This small molecule binds to this protein.
Small molecule (SMILES): Oc1cc(Cl)ccc1Oc1ccc(Cl)cc1Cl

Sequence of chain 1.A:
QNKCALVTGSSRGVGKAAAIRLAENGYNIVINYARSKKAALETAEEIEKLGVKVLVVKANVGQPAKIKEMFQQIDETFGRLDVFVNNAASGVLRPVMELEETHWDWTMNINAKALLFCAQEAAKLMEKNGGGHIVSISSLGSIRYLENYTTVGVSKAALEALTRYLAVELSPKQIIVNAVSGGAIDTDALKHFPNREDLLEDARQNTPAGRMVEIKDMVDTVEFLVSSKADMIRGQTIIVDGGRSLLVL

Binding-site contacts:
Ligand atom O7 contacts residue ALA191 of chain 1.A at 3.8 Å.
Ligand atom C8 contacts residue NDP1 of chain 1.F at 4.0 Å.
Ligand atom O17 contacts residue TYR151 of chain 1.A at 2.4 Å (h-bond).
Ligand atom C4 contacts residue PHE195 of chain 1.A at 3.6 Å (hydrophobic).
Ligand atom C9 contacts residue ALA91 of chain 1.A at 4.1 Å (hydrophobic).
Ligand atom C11 contacts residue SER92 of chain 1.A at 4.0 Å.
Ligand atom C10 contacts residue SER92 of chain 1.A at 3.9 Å.
Ligand atom CL15 contacts residue HIS194 of chain 1.A at 3.6 Å.
Ligand atom C8 contacts residue ALA191 of chain 1.A at 3.8 Å (hydrophobic).
Ligand atom C3 contacts residue NDP1 of chain 1.F at 3.0 Å.
Ligand atom C5 contacts residue NDP1 of chain 1.F at 3.5 Å.
Ligand atom CL16 contacts residue NDP1 of chain 1.F at 3.4 Å.
Ligand atom CL15 contacts residue SER92 of chain 1.A at 3.6 Å.
Ligand atom CL16 contacts residue ALA191 of chain 1.A at 3.4 Å.
Ligand atom C13 contacts residue PHE195 of chain 1.A at 3.6 Å (hydrophobic).
Ligand atom C9 contacts residue ALA191 of chain 1.A at 3.6 Å (hydrophobic).
Ligand atom CL15 contacts residue GLY93 of chain 1.A at 3.2 Å.
Ligand atom C10 contacts residue ALA91 of chain 1.A at 3.8 Å (hydrophobic).
Ligand atom C4 contacts residue NDP1 of chain 1.F at 3.3 Å.
Ligand atom C2 contacts residue PHE195 of chain 1.A at 3.8 Å (hydrophobic).
Ligand atom O17 contacts residue SER141 of chain 1.A at 4.0 Å.
Ligand atom O7 contacts residue NDP1 of chain 1.F at 3.3 Å (h-bond).
Ligand atom C3 contacts residue LEU192 of chain 1.A at 3.4 Å (hydrophobic).
Ligand atom C4 contacts residue ALA191 of chain 1.A at 4.0 Å (hydrophobic).
Ligand atom O17 contacts residue VAL154 of chain 1.A at 3.9 Å.
Ligand atom C1 contacts residue SER141 of chain 1.A at 3.8 Å.
Ligand atom C11 contacts residue HIS194 of chain 1.A at 3.7 Å.
Ligand atom C1 contacts residue TYR151 of chain 1.A at 3.2 Å (hydrophobic).
Ligand atom CL14 contacts residue NDP1 of chain 1.F at 4.0 Å.
Ligand atom C6 contacts residue NDP1 of chain 1.F at 3.5 Å.
Ligand atom C6 contacts residue TYR151 of chain 1.A at 3.2 Å (hydrophobic).
Ligand atom C2 contacts residue NDP1 of chain 1.F at 3.6 Å.
Ligand atom CL16 contacts residue ALA91 of chain 1.A at 3.7 Å.
Ligand atom C12 contacts residue PHE195 of chain 1.A at 4.1 Å (hydrophobic).
Ligand atom C4 contacts residue LEU192 of chain 1.A at 4.0 Å (hydrophobic).
Ligand atom C3 contacts residue PHE195 of chain 1.A at 3.6 Å (hydrophobic).
Ligand atom C1 contacts residue NDP1 of chain 1.F at 3.7 Å.
Ligand atom CL14 contacts residue LEU148 of chain 1.A at 3.8 Å.
Ligand atom O17 contacts residue NDP1 of chain 1.F at 2.6 Å (h-bond).
Ligand atom C10 contacts residue HIS194 of chain 1.A at 3.8 Å.